The small molecule below binds the protein below.
Small molecule (SMILES): CC(=O)N[C@@H]1[C@@H](O)[C@H](O)[C@@H](CO)O[C@H]1O

Binding-site contacts:
Ligand atom N2 contacts residue ASN116 of chain 1.B at 2.9 Å (h-bond).
Ligand atom O5 contacts residue GLU138 of chain 1.B at 3.5 Å (salt-bridge).
Ligand atom C2 contacts residue ASN116 of chain 1.B at 2.4 Å.
Ligand atom C4 contacts residue ASN116 of chain 1.B at 4.2 Å.
Ligand atom C5 contacts residue GLU138 of chain 1.B at 4.1 Å.
Ligand atom C8 contacts residue PHE164 of chain 1.B at 4.2 Å (hydrophobic).
Ligand atom C7 contacts residue ASN116 of chain 1.B at 3.5 Å.
Ligand atom O7 contacts residue PHE164 of chain 1.B at 4.2 Å.
Ligand atom C1 contacts residue GLU138 of chain 1.B at 4.2 Å.
Ligand atom C2 contacts residue GLU138 of chain 1.B at 4.2 Å.
Ligand atom C4 contacts residue GLU138 of chain 1.B at 4.2 Å.
Ligand atom C5 contacts residue ASN116 of chain 1.B at 3.6 Å.
Ligand atom O5 contacts residue ASN116 of chain 1.B at 2.4 Å (h-bond).
Ligand atom C6 contacts residue GLU138 of chain 1.B at 4.1 Å.
Ligand atom O6 contacts residue GLU138 of chain 1.B at 4.0 Å.
Ligand atom C1 contacts residue ASN116 of chain 1.B at 1.4 Å.
Ligand atom C8 contacts residue ASN116 of chain 1.B at 3.6 Å.
Ligand atom C3 contacts residue ASN116 of chain 1.B at 3.7 Å.

Sequence of chain 1.B:
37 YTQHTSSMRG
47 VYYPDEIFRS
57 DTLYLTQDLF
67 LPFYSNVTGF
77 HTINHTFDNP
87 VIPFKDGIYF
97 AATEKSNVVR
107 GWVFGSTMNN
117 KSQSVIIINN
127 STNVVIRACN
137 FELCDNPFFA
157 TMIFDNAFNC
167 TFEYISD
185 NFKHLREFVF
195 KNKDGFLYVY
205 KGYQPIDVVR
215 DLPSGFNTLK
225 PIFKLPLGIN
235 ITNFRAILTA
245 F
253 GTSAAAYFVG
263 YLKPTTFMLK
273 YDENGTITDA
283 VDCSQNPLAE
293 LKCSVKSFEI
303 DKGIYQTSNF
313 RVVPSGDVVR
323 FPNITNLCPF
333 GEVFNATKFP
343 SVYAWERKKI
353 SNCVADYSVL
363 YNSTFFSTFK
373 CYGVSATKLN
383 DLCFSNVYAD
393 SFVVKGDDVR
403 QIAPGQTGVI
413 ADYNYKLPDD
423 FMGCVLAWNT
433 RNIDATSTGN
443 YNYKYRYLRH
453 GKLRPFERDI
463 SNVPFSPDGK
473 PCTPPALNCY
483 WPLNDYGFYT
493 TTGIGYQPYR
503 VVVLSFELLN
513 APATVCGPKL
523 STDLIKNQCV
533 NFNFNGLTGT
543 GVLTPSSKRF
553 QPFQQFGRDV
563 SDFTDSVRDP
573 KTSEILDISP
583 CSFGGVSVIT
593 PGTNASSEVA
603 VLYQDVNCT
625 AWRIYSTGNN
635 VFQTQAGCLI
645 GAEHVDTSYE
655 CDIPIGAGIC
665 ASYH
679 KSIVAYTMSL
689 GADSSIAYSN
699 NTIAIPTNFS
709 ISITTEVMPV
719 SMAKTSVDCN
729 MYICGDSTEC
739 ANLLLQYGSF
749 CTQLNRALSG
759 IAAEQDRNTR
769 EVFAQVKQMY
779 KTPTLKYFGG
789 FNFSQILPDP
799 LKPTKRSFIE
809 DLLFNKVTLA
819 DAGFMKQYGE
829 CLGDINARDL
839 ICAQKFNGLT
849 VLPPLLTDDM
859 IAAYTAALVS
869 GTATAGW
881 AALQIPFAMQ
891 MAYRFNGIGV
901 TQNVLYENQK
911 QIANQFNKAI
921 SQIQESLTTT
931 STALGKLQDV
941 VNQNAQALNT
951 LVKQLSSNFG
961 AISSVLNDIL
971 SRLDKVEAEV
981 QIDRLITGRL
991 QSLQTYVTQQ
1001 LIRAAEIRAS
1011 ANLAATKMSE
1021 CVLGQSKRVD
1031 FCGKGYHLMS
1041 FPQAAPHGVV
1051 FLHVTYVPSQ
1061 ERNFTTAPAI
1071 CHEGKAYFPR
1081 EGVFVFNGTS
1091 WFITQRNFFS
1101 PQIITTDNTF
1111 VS